Binding-site contacts:
Ligand atom CAQ contacts residue GLY255 of chain 1.D at 3.3 Å.
Ligand atom CAP contacts residue ARG246 of chain 1.D at 3.5 Å.
Ligand atom CAQ contacts residue GLY100 of chain 1.D at 3.2 Å.
Ligand atom CAK contacts residue PRO96 of chain 1.D at 3.6 Å (hydrophobic).
Ligand atom OAF contacts residue CYS99 of chain 1.D at 3.5 Å.
Ligand atom CAT contacts residue CYS254 of chain 1.D at 2.9 Å (hydrophobic).
Ligand atom OAE contacts residue ASN227 of chain 1.D at 2.9 Å (h-bond).
Ligand atom OAF contacts residue GLY255 of chain 1.D at 3.5 Å (h-bond).
Ligand atom OAF contacts residue THR256 of chain 1.D at 2.8 Å (h-bond).
Ligand atom CAP contacts residue ASN227 of chain 1.D at 3.5 Å.
Ligand atom NAB contacts residue GLU245 of chain 1.D at 2.9 Å (salt-bridge).
Ligand atom OAH contacts residue GLY255 of chain 1.D at 2.8 Å (h-bond).
Ligand atom NAB contacts residue ARG246 of chain 1.D at 3.0 Å (salt-bridge).
Ligand atom OAH contacts residue ASN101 of chain 1.D at 2.9 Å (h-bond).
Ligand atom OAE contacts residue ASN188 of chain 1.D at 3.1 Å (h-bond).
Ligand atom CAN contacts residue GLU245 of chain 1.D at 2.9 Å.
Ligand atom NAB contacts residue ASN227 of chain 1.D at 3.5 Å (h-bond).
Ligand atom CAK contacts residue ASN90 of chain 1.D at 3.7 Å.
Ligand atom CAN contacts residue CYS254 of chain 1.D at 1.8 Å (hydrophobic).
Ligand atom OAG contacts residue ASN90 of chain 1.D at 2.9 Å (h-bond).
Ligand atom CAQ contacts residue THR256 of chain 1.D at 3.7 Å.
Ligand atom NAC contacts residue CYS99 of chain 1.D at 3.1 Å (h-bond).
Ligand atom CAP contacts residue PRO96 of chain 1.D at 3.5 Å (hydrophobic).
Ligand atom CAQ contacts residue CYS99 of chain 1.D at 3.6 Å (hydrophobic).
Ligand atom CAJ contacts residue GLU245 of chain 1.D at 3.6 Å.
Ligand atom OAG contacts residue ARG246 of chain 1.D at 2.9 Å (salt-bridge).
Ligand atom OAH contacts residue CYS254 of chain 1.D at 3.7 Å.
Ligand atom OAE contacts residue PRO96 of chain 1.D at 3.5 Å.
Ligand atom OAF contacts residue GLY100 of chain 1.D at 2.7 Å (h-bond).
Ligand atom OAH contacts residue ASN37 of chain 1.D at 3.5 Å (h-bond).
Ligand atom CAS contacts residue ASN227 of chain 1.D at 3.3 Å.
Ligand atom OAF contacts residue CYS254 of chain 1.D at 3.5 Å (h-bond).
Ligand atom OAG contacts residue PRO96 of chain 1.D at 3.5 Å.
Ligand atom CAQ contacts residue CYS254 of chain 1.D at 3.2 Å (hydrophobic).
Ligand atom OAH contacts residue GLY100 of chain 1.D at 3.2 Å (h-bond).
Ligand atom NAB contacts residue ASN90 of chain 1.D at 3.0 Å (h-bond).
Ligand atom NAC contacts residue ASN37 of chain 1.D at 2.9 Å (h-bond).
Ligand atom CAM contacts residue CYS254 of chain 1.D at 3.2 Å (hydrophobic).
Ligand atom OAE contacts residue ARG246 of chain 1.D at 2.8 Å (salt-bridge).
Ligand atom OAH contacts residue CYS99 of chain 1.D at 3.6 Å (h-bond).

This small molecule binds to this protein.
Small molecule (SMILES): C[C@@](N)(CCC[C@H](N)C(=O)O)C(=O)O

Sequence of chain 1.D:
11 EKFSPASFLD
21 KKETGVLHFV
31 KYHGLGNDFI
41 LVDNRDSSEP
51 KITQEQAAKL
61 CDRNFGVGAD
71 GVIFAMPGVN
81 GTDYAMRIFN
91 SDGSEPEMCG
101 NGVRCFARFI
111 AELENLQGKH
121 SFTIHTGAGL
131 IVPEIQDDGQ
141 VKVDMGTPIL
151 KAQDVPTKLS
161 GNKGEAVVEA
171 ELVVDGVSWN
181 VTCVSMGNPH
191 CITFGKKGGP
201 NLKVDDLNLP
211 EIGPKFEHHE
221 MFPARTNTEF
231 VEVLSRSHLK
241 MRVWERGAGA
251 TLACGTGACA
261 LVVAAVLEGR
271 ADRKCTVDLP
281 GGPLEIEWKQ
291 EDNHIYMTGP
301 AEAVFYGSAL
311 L